Sequence of chain 1.B:
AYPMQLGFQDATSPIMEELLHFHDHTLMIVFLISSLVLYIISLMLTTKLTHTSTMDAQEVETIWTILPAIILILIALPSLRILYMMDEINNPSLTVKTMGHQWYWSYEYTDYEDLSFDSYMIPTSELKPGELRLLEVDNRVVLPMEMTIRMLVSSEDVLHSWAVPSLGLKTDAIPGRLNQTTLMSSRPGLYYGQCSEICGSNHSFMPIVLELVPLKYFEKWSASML

A protein and the small-molecule ligand that binds it are described below.
Small molecule (SMILES): C[C@H](CCC(=O)O)[C@H]1CC[C@H]2[C@@H]3[C@H](O)C[C@@H]4C[C@H](O)CC[C@]4(C)[C@H]3C[C@H](O)[C@]12C

Sequence of chain 1.A:
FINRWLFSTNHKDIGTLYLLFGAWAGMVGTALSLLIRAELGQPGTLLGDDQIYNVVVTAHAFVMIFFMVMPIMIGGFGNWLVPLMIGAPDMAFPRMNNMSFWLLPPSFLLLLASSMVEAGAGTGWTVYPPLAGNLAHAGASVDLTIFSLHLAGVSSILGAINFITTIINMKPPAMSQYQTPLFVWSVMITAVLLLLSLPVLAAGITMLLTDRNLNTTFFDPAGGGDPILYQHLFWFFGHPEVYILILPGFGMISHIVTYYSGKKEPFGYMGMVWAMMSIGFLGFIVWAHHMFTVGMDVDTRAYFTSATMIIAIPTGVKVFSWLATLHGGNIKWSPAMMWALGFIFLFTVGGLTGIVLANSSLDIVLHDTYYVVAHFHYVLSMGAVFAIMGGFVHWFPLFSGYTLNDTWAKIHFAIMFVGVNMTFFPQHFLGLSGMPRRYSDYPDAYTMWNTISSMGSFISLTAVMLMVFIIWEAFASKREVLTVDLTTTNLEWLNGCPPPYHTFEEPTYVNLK

Binding-site contacts:
Ligand atom C19 contacts residue TRP275 of chain 1.A at 3.7 Å (hydrophobic).
Ligand atom C4 contacts residue GLN59 of chain 1.B at 3.7 Å.
Ligand atom C15 contacts residue MET271 of chain 1.A at 3.9 Å (hydrophobic).
Ligand atom C16 contacts residue MET271 of chain 1.A at 3.8 Å (hydrophobic).
Ligand atom C3 contacts residue GLN59 of chain 1.B at 3.8 Å.
Ligand atom O3 contacts residue GLN59 of chain 1.B at 3.0 Å (h-bond).
Ligand atom C3 contacts residue THR63 of chain 1.B at 4.3 Å.
Ligand atom C8 contacts residue TRP275 of chain 1.A at 4.4 Å (hydrophobic).
Ligand atom C24 contacts residue MET271 of chain 1.A at 3.7 Å (hydrophobic).
Ligand atom C23 contacts residue MET271 of chain 1.A at 4.2 Å (hydrophobic).
Ligand atom C5 contacts residue THR66 of chain 1.B at 3.9 Å.
Ligand atom O3 contacts residue GLU62 of chain 1.B at 3.9 Å.
Ligand atom C14 contacts residue GLN59 of chain 1.B at 3.8 Å.
Ligand atom O3 contacts residue THR63 of chain 1.B at 3.2 Å (h-bond).
Ligand atom C9 contacts residue GLN59 of chain 1.B at 4.1 Å.
Ligand atom C18 contacts residue TRP275 of chain 1.A at 3.9 Å (hydrophobic).
Ligand atom O26 contacts residue MET271 of chain 1.A at 3.9 Å.
Ligand atom C12 contacts residue GLN59 of chain 1.B at 4.3 Å.
Ligand atom C22 contacts residue MET271 of chain 1.A at 3.6 Å (hydrophobic).
Ligand atom O25 contacts residue MET271 of chain 1.A at 3.4 Å.
Ligand atom C8 contacts residue GLN59 of chain 1.B at 4.2 Å.
Ligand atom C7 contacts residue TRP275 of chain 1.A at 4.1 Å (hydrophobic).
Ligand atom C16 contacts residue GLY272 of chain 1.A at 4.4 Å.
Ligand atom C6 contacts residue GLU62 of chain 1.B at 4.1 Å.
Ligand atom C4 contacts residue GLU62 of chain 1.B at 4.1 Å.
Ligand atom O7 contacts residue GLN59 of chain 1.B at 3.1 Å (h-bond).
Ligand atom C6 contacts residue THR66 of chain 1.B at 4.0 Å.
Ligand atom C7 contacts residue GLN59 of chain 1.B at 4.2 Å.
Ligand atom O7 contacts residue GLU62 of chain 1.B at 2.9 Å (salt-bridge).
Ligand atom C6 contacts residue TRP275 of chain 1.A at 3.8 Å (hydrophobic).
Ligand atom C3 contacts residue THR66 of chain 1.B at 4.3 Å.
Ligand atom C15 contacts residue GLY272 of chain 1.A at 3.8 Å.
Ligand atom C15 contacts residue TRP275 of chain 1.A at 4.1 Å (hydrophobic).
Ligand atom C4 contacts residue THR66 of chain 1.B at 4.1 Å.
Ligand atom C7 contacts residue GLU62 of chain 1.B at 3.7 Å.
Ligand atom C2 contacts residue GLN59 of chain 1.B at 4.1 Å.
Ligand atom O12 contacts residue GLN59 of chain 1.B at 3.2 Å (h-bond).